Sequence of chain 1.B:
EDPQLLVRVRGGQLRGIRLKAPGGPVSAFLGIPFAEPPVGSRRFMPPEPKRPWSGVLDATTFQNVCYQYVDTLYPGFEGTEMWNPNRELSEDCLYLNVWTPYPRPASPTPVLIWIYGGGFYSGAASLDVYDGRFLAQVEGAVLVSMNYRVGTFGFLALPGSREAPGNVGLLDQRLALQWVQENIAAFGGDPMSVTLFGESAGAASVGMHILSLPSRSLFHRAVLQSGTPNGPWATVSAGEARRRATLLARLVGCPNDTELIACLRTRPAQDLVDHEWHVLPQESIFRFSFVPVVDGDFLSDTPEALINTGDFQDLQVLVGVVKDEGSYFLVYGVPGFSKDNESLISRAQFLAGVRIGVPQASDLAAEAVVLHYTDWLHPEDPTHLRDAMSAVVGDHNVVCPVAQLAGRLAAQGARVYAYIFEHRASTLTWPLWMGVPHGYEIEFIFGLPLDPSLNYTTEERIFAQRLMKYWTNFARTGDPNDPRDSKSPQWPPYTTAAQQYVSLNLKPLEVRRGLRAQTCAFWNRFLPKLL

The protein below binds the small molecule below.
Small molecule (SMILES): CC(=O)N[C@@H]1[C@@H](O)[C@H](O)[C@@H](CO)O[C@H]1O

Binding-site contacts:
Ligand atom C2 contacts residue ASN381 of chain 1.B at 2.8 Å.
Ligand atom N2 contacts residue GLY376 of chain 1.B at 4.1 Å.
Ligand atom C8 contacts residue SER383 of chain 1.B at 4.2 Å.
Ligand atom C8 contacts residue LEU384 of chain 1.B at 4.1 Å (hydrophobic).
Ligand atom C5 contacts residue ASN381 of chain 1.B at 3.7 Å.
Ligand atom O5 contacts residue ASN381 of chain 1.B at 2.4 Å (h-bond).
Ligand atom O7 contacts residue ASN381 of chain 1.B at 3.8 Å.
Ligand atom C4 contacts residue ASN381 of chain 1.B at 4.5 Å.
Ligand atom C7 contacts residue ASN381 of chain 1.B at 3.4 Å.
Ligand atom C8 contacts residue ASN381 of chain 1.B at 3.6 Å.
Ligand atom O5 contacts residue SER378 of chain 1.B at 4.1 Å.
Ligand atom C1 contacts residue ASN381 of chain 1.B at 1.5 Å.
Ligand atom C1 contacts residue SER378 of chain 1.B at 3.9 Å.
Ligand atom C5 contacts residue SER378 of chain 1.B at 4.3 Å.
Ligand atom N2 contacts residue ASN381 of chain 1.B at 3.2 Å (h-bond).
Ligand atom C3 contacts residue ASN381 of chain 1.B at 4.1 Å.
Ligand atom C3 contacts residue GLY376 of chain 1.B at 4.4 Å.